This protein binds this small molecule.
Small molecule (SMILES): O=C(CO)[C@@H](O)[C@H](O)[C@H](O)COP(=O)(O)O

Binding-site contacts:
Ligand atom O6 contacts residue TYR358 of chain 8.A at 3.6 Å (h-bond).
Ligand atom O1 contacts residue GLY267 of chain 8.A at 3.9 Å.
Ligand atom O5 contacts residue GLN242 of chain 6.A at 2.9 Å (h-bond).
Ligand atom C6 contacts residue TYR358 of chain 8.A at 3.9 Å (hydrophobic).
Ligand atom O2P contacts residue ARG266 of chain 8.A at 3.5 Å (salt-bridge).
Ligand atom O3P contacts residue TYR91 of chain 8.A at 3.4 Å (h-bond).
Ligand atom O3 contacts residue ASP297 of chain 8.A at 2.6 Å (salt-bridge).
Ligand atom P contacts residue SER243 of chain 6.A at 3.9 Å.
Ligand atom C5 contacts residue GLN242 of chain 6.A at 3.8 Å.
Ligand atom O3 contacts residue ARG266 of chain 8.A at 2.8 Å (salt-bridge).
Ligand atom O2P contacts residue TYR358 of chain 8.A at 2.4 Å (h-bond).
Ligand atom C1 contacts residue TRP264 of chain 8.A at 3.7 Å (hydrophobic).
Ligand atom C4 contacts residue ASP297 of chain 8.A at 3.8 Å.
Ligand atom C5 contacts residue ALA247 of chain 6.A at 3.9 Å (hydrophobic).
Ligand atom P contacts residue TYR91 of chain 8.A at 3.5 Å.
Ligand atom C1 contacts residue GLY267 of chain 8.A at 3.6 Å.
Ligand atom C6 contacts residue ARG266 of chain 8.A at 3.7 Å.
Ligand atom O5 contacts residue ALA247 of chain 6.A at 3.4 Å.
Ligand atom O6 contacts residue GLN242 of chain 6.A at 3.1 Å (h-bond).
Ligand atom P contacts residue TYR358 of chain 8.A at 3.4 Å.
Ligand atom C3 contacts residue ASP297 of chain 8.A at 3.1 Å.
Ligand atom C5 contacts residue ASP297 of chain 8.A at 3.3 Å.
Ligand atom O3 contacts residue MET265 of chain 8.A at 3.6 Å.
Ligand atom O4 contacts residue ARG266 of chain 8.A at 3.2 Å.
Ligand atom P contacts residue GLN242 of chain 6.A at 3.5 Å.
Ligand atom O2 contacts residue HIS18 of chain 8.A at 3.5 Å.
Ligand atom C5 contacts residue HIS18 of chain 8.A at 4.0 Å.
Ligand atom C4 contacts residue HIS18 of chain 8.A at 3.5 Å.
Ligand atom O4 contacts residue TYR358 of chain 8.A at 3.6 Å.
Ligand atom C6 contacts residue GLN242 of chain 6.A at 3.4 Å.
Ligand atom C3 contacts residue ARG266 of chain 8.A at 3.9 Å.
Ligand atom C1 contacts residue ARG266 of chain 8.A at 3.7 Å.
Ligand atom O1P contacts residue TYR358 of chain 8.A at 3.8 Å.
Ligand atom O5 contacts residue HIS18 of chain 8.A at 3.3 Å.
Ligand atom O1P contacts residue TYR91 of chain 8.A at 2.6 Å (h-bond).
Ligand atom O3P contacts residue GLN242 of chain 6.A at 2.8 Å (h-bond).
Ligand atom O5 contacts residue ASP297 of chain 8.A at 2.7 Å (salt-bridge).
Ligand atom O3P contacts residue SER243 of chain 6.A at 2.7 Å (h-bond).
Ligand atom C3 contacts residue HIS18 of chain 8.A at 3.5 Å.
Ligand atom O3 contacts residue TRP264 of chain 8.A at 3.9 Å.

Sequence of chain 8.A:
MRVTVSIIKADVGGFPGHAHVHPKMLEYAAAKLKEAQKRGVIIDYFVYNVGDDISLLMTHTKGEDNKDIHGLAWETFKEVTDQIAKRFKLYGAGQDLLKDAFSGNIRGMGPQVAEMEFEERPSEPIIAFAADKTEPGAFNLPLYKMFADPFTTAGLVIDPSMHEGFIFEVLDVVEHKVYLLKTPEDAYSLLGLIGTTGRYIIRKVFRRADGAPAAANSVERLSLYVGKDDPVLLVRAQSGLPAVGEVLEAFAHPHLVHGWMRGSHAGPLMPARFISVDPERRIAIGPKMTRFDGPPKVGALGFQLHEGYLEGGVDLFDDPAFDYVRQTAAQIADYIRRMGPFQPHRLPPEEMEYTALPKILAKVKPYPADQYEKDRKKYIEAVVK

Sequence of chain 6.A:
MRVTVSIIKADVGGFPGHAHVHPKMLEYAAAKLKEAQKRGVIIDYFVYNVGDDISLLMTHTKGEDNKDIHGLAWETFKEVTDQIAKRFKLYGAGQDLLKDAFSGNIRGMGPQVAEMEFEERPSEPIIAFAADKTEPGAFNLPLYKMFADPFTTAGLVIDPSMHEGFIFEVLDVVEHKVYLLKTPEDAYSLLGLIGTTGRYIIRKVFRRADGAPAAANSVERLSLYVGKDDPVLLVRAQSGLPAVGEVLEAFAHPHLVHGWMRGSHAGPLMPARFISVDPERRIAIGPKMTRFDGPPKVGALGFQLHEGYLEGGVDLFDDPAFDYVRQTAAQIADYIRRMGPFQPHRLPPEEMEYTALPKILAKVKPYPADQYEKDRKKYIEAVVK